This small molecule binds to this protein.
Small molecule (SMILES): Nc1ncnc2c1ncn2[C@H]1C[C@H](O)[C@@H](COP(=O)(O)O)O1

Sequence of chain 45.A:
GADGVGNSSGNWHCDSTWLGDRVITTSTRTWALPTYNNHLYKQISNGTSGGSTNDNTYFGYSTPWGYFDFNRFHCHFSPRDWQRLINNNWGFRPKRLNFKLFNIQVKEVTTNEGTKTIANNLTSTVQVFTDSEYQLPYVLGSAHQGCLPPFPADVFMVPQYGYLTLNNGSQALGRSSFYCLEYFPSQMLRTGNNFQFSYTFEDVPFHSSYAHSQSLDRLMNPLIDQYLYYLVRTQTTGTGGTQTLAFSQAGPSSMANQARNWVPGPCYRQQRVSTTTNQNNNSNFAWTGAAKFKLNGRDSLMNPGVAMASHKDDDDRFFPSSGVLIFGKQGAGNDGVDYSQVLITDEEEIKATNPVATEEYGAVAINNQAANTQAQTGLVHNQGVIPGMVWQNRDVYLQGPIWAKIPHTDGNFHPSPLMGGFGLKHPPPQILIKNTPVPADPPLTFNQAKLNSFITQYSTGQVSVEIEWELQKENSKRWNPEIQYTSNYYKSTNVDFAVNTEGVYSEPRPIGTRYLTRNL

Binding-site contacts:
Ligand atom N1 contacts residue GLY639 of chain 46.A at 3.1 Å (h-bond).
Ligand atom C5 contacts residue SER632 of chain 46.A at 4.1 Å.
Ligand atom N6 contacts residue PHE638 of chain 46.A at 3.9 Å.
Ligand atom C1' contacts residue HIS630 of chain 46.A at 4.0 Å.
Ligand atom C6 contacts residue VAL420 of chain 46.A at 4.0 Å (hydrophobic).
Ligand atom C6 contacts residue PRO421 of chain 46.A at 4.1 Å (hydrophobic).
Ligand atom O1P contacts residue LYS641 of chain 45.A at 4.0 Å.
Ligand atom C8 contacts residue HIS630 of chain 46.A at 3.3 Å.
Ligand atom N6 contacts residue VAL420 of chain 46.A at 4.0 Å.
Ligand atom C4 contacts residue PRO631 of chain 46.A at 4.0 Å (hydrophobic).
Ligand atom N7 contacts residue HIS630 of chain 46.A at 4.1 Å.
Ligand atom C2' contacts residue HIS630 of chain 46.A at 3.2 Å.
Ligand atom C5 contacts residue PRO631 of chain 46.A at 4.2 Å (hydrophobic).
Ligand atom N7 contacts residue PRO421 of chain 46.A at 4.2 Å.
Ligand atom N3 contacts residue GLY639 of chain 46.A at 4.3 Å.
Ligand atom C3' contacts residue HIS630 of chain 46.A at 4.4 Å.
Ligand atom C6 contacts residue SER632 of chain 46.A at 3.9 Å.
Ligand atom N1 contacts residue PRO631 of chain 46.A at 3.5 Å (h-bond).
Ligand atom C2 contacts residue PRO421 of chain 46.A at 4.5 Å (hydrophobic).
Ligand atom C6 contacts residue GLY639 of chain 46.A at 3.8 Å.
Ligand atom C5 contacts residue PRO421 of chain 46.A at 4.1 Å (hydrophobic).
Ligand atom N6 contacts residue SER632 of chain 46.A at 3.3 Å (h-bond).
Ligand atom N1 contacts residue PHE638 of chain 46.A at 4.3 Å.
Ligand atom N6 contacts residue GLY637 of chain 46.A at 3.7 Å.
Ligand atom N6 contacts residue GLY639 of chain 46.A at 3.6 Å (h-bond).
Ligand atom C2 contacts residue PRO631 of chain 46.A at 3.3 Å (hydrophobic).
Ligand atom C2 contacts residue GLY639 of chain 46.A at 3.1 Å.
Ligand atom C2 contacts residue VAL420 of chain 46.A at 4.3 Å (hydrophobic).
Ligand atom N1 contacts residue VAL420 of chain 46.A at 3.7 Å.
Ligand atom N7 contacts residue ASN609 of chain 46.A at 3.8 Å.
Ligand atom C8 contacts residue PRO421 of chain 46.A at 4.3 Å (hydrophobic).
Ligand atom C4 contacts residue PRO421 of chain 46.A at 4.3 Å (hydrophobic).
Ligand atom C1' contacts residue PRO631 of chain 46.A at 4.3 Å (hydrophobic).
Ligand atom C6 contacts residue PRO631 of chain 46.A at 3.9 Å (hydrophobic).
Ligand atom N1 contacts residue PRO421 of chain 46.A at 4.3 Å.
Ligand atom O2P contacts residue ASP626 of chain 45.A at 4.2 Å.
Ligand atom N3 contacts residue PRO631 of chain 46.A at 3.6 Å.
Ligand atom N9 contacts residue HIS630 of chain 46.A at 4.2 Å.
Ligand atom N9 contacts residue PRO421 of chain 46.A at 4.4 Å.
Ligand atom N7 contacts residue SER632 of chain 46.A at 4.1 Å.

Sequence of chain 46.A:
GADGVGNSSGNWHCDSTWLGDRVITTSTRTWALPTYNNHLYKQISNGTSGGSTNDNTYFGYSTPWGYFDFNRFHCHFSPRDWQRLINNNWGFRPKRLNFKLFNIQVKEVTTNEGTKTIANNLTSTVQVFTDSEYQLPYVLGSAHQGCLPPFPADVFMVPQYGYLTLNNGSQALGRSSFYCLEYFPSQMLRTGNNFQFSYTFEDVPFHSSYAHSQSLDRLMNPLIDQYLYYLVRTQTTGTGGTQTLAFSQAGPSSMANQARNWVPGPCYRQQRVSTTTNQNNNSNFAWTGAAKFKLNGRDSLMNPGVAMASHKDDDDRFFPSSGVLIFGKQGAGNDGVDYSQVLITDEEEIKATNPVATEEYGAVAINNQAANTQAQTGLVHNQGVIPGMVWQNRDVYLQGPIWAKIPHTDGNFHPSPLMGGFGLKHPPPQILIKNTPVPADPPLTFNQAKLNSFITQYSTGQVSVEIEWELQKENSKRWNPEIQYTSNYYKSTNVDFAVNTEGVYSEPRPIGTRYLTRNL